Sequence of chain 2.D:
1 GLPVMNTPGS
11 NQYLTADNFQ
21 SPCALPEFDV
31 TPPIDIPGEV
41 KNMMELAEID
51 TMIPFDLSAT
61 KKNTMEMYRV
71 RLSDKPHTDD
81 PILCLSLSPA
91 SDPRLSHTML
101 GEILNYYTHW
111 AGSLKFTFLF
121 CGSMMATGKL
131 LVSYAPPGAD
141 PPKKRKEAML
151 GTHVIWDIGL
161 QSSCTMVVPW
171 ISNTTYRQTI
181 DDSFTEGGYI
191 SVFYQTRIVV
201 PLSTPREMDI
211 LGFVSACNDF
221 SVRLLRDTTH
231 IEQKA

This protein binds this small molecule.
Small molecule (SMILES): CCOC(=O)c1ccc(OCCC2CCN(c3ccc(C)nn3)CC2)cc1

Binding-site contacts:
Ligand atom C25 contacts residue ASP236 of chain 2.B at 3.5 Å.
Ligand atom C18 contacts residue PHE237 of chain 2.B at 3.6 Å (hydrophobic).
Ligand atom C8 contacts residue VAL199 of chain 2.B at 3.7 Å (hydrophobic).
Ligand atom C5 contacts residue VAL196 of chain 2.B at 3.8 Å (hydrophobic).
Ligand atom C17 contacts residue PHE237 of chain 2.B at 3.7 Å (hydrophobic).
Ligand atom O22 contacts residue TYR112 of chain 2.B at 3.5 Å.
Ligand atom C12 contacts residue PHE237 of chain 2.B at 3.5 Å (hydrophobic).
Ligand atom C4 contacts residue TYR159 of chain 2.B at 3.5 Å (hydrophobic).
Ligand atom C2 contacts residue ILE194 of chain 2.B at 3.5 Å (hydrophobic).
Ligand atom N3 contacts residue ILE194 of chain 2.B at 3.6 Å.
Ligand atom O23 contacts residue TYR112 of chain 2.B at 3.5 Å.
Ligand atom C8 contacts residue VAL196 of chain 2.B at 3.6 Å (hydrophobic).
Ligand atom N4 contacts residue LEU134 of chain 2.B at 3.7 Å.
Ligand atom C2 contacts residue TYR159 of chain 2.B at 3.5 Å (hydrophobic).
Ligand atom C21 contacts residue PHE237 of chain 2.B at 3.7 Å (hydrophobic).
Ligand atom C17 contacts residue TYR112 of chain 2.B at 3.8 Å (hydrophobic).
Ligand atom N6 contacts residue VAL196 of chain 2.B at 3.9 Å.
Ligand atom O23 contacts residue PHE237 of chain 2.B at 3.8 Å.
Ligand atom C4 contacts residue VAL196 of chain 2.B at 3.9 Å (hydrophobic).
Ligand atom N3 contacts residue TYR159 of chain 2.B at 3.9 Å.
Ligand atom N4 contacts residue LEU240 of chain 2.B at 3.6 Å.
Ligand atom C25 contacts residue SER206 of chain 2.B at 3.8 Å.
Ligand atom C11 contacts residue ILE110 of chain 2.B at 3.6 Å (hydrophobic).
Ligand atom C7 contacts residue TYR159 of chain 2.B at 3.7 Å (hydrophobic).
Ligand atom C1 contacts residue PRO181 of chain 2.B at 3.7 Å (hydrophobic).
Ligand atom C18 contacts residue TYR112 of chain 2.B at 3.7 Å (hydrophobic).
Ligand atom C13 contacts residue MET132 of chain 2.B at 3.8 Å (hydrophobic).
Ligand atom C10 contacts residue MET132 of chain 2.B at 3.3 Å (hydrophobic).
Ligand atom C10 contacts residue ILE110 of chain 2.B at 3.5 Å (hydrophobic).
Ligand atom C20 contacts residue TYR205 of chain 2.B at 3.5 Å (hydrophobic).
Ligand atom C3 contacts residue ALA24 of chain 2.D at 3.5 Å (hydrophobic).
Ligand atom N3 contacts residue LEU240 of chain 2.B at 3.5 Å.
Ligand atom O14 contacts residue MET132 of chain 2.B at 3.4 Å.
Ligand atom O22 contacts residue TYR205 of chain 2.B at 3.8 Å.
Ligand atom C19 contacts residue TYR205 of chain 2.B at 3.7 Å (hydrophobic).
Ligand atom C11 contacts residue LEU134 of chain 2.B at 3.8 Å (hydrophobic).
Ligand atom C13 contacts residue VAL199 of chain 2.B at 3.7 Å (hydrophobic).
Ligand atom C7 contacts residue VAL196 of chain 2.B at 3.6 Å (hydrophobic).
Ligand atom C3 contacts residue TYR159 of chain 2.B at 3.6 Å (hydrophobic).
Ligand atom C21 contacts residue TYR112 of chain 2.B at 3.3 Å (hydrophobic).

Sequence of chain 2.B:
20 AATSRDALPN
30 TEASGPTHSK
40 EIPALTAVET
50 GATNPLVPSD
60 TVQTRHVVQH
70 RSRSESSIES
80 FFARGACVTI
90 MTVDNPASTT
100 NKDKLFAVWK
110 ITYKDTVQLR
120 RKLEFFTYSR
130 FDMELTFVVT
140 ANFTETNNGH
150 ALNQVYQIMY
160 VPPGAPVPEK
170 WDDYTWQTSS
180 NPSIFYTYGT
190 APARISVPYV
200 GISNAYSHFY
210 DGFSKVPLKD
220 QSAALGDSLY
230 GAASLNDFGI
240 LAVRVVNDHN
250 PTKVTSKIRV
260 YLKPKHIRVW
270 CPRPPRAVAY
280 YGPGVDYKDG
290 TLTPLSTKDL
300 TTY